Binding-site contacts:
Ligand atom C4 contacts residue ASN138 of chain 2.A at 4.4 Å.
Ligand atom C2 contacts residue ASN138 of chain 2.A at 2.5 Å.
Ligand atom C3 contacts residue ASN138 of chain 2.A at 3.9 Å.
Ligand atom C5 contacts residue ASN138 of chain 2.A at 3.8 Å.
Ligand atom C7 contacts residue ASN138 of chain 2.A at 3.9 Å.
Ligand atom N2 contacts residue ASN138 of chain 2.A at 2.9 Å (h-bond).
Ligand atom C1 contacts residue ASN138 of chain 2.A at 1.5 Å.
Ligand atom O5 contacts residue ASN138 of chain 2.A at 2.5 Å (h-bond).
Ligand atom O7 contacts residue ASN138 of chain 2.A at 4.4 Å.

The protein below binds the small molecule below.
Small molecule (SMILES): CC(=O)N[C@@H]1[C@@H](O)[C@H](O)[C@@H](CO)O[C@H]1O

Sequence of chain 2.A:
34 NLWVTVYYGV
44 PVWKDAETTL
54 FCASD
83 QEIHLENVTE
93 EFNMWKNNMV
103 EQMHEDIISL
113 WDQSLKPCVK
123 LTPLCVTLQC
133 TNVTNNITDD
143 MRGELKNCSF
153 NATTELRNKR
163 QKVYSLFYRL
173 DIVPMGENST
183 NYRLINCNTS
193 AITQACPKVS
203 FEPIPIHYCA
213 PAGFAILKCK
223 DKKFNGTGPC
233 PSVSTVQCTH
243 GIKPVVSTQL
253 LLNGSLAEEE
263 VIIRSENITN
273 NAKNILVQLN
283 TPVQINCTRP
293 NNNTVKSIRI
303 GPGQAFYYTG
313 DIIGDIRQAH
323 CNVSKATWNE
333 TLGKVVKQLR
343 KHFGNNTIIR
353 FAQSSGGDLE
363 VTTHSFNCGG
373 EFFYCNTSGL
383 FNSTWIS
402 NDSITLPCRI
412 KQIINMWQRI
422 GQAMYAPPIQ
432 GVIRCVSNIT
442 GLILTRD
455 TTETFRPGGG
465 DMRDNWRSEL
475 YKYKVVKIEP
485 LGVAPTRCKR